A protein and the small-molecule ligand that binds it are described below.
Small molecule (SMILES): C=C(C)[C@H]1CN[C@H](C(=O)O)[C@H]1CC(=O)O

Sequence of chain 1.B:
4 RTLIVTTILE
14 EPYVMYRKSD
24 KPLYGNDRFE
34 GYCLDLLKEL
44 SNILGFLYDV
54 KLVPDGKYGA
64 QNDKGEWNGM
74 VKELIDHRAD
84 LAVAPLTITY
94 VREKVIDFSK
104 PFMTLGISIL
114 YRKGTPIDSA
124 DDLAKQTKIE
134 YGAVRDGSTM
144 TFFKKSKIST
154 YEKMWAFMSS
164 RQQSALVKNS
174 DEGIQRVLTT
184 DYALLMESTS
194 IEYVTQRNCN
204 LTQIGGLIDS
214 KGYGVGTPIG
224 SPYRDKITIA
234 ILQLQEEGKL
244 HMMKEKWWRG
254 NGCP

Binding-site contacts:
Ligand atom CD1 contacts residue GLU13 of chain 1.B at 3.2 Å.
Ligand atom OXT contacts residue THR90 of chain 1.B at 4.2 Å.
Ligand atom OXT contacts residue SER141 of chain 1.B at 2.9 Å (h-bond).
Ligand atom O contacts residue TYR61 of chain 1.B at 3.6 Å.
Ligand atom CA contacts residue GLU190 of chain 1.B at 3.5 Å.
Ligand atom OXT contacts residue ARG95 of chain 1.B at 2.9 Å (salt-bridge).
Ligand atom N contacts residue THR90 of chain 1.B at 3.1 Å (h-bond).
Ligand atom O contacts residue PRO88 of chain 1.B at 3.5 Å (h-bond).
Ligand atom CD contacts residue GLU190 of chain 1.B at 3.5 Å.
Ligand atom O contacts residue ARG95 of chain 1.B at 2.9 Å (salt-bridge).
Ligand atom CA contacts residue THR90 of chain 1.B at 3.3 Å.
Ligand atom OD1 contacts residue GLU190 of chain 1.B at 3.9 Å.
Ligand atom CD1 contacts residue TYR61 of chain 1.B at 3.4 Å (hydrophobic).
Ligand atom N contacts residue TYR216 of chain 1.B at 4.0 Å.
Ligand atom OD1 contacts residue THR142 of chain 1.B at 2.7 Å (h-bond).
Ligand atom OD2 contacts residue SER141 of chain 1.B at 3.0 Å (h-bond).
Ligand atom O contacts residue SER141 of chain 1.B at 3.9 Å.
Ligand atom C contacts residue ARG95 of chain 1.B at 3.4 Å.
Ligand atom CD2 contacts residue VAL137 of chain 1.B at 4.0 Å (hydrophobic).
Ligand atom CB contacts residue GLU190 of chain 1.B at 4.2 Å.
Ligand atom O contacts residue THR90 of chain 1.B at 3.1 Å (h-bond).
Ligand atom CG1 contacts residue THR142 of chain 1.B at 3.4 Å.
Ligand atom O contacts residue LEU89 of chain 1.B at 3.8 Å.
Ligand atom CG2 contacts residue TYR61 of chain 1.B at 3.5 Å (hydrophobic).
Ligand atom OD2 contacts residue THR142 of chain 1.B at 3.0 Å (h-bond).
Ligand atom CB1 contacts residue GLU190 of chain 1.B at 3.7 Å.
Ligand atom CD contacts residue PRO88 of chain 1.B at 3.2 Å (hydrophobic).
Ligand atom CA contacts residue PRO88 of chain 1.B at 4.2 Å (hydrophobic).
Ligand atom OD2 contacts residue GLY140 of chain 1.B at 3.3 Å.
Ligand atom OXT contacts residue GLY140 of chain 1.B at 3.7 Å.
Ligand atom CG1 contacts residue SER141 of chain 1.B at 4.1 Å.
Ligand atom CD contacts residue TYR61 of chain 1.B at 3.7 Å (hydrophobic).
Ligand atom CD2 contacts residue TYR61 of chain 1.B at 3.6 Å (hydrophobic).
Ligand atom C contacts residue THR90 of chain 1.B at 3.4 Å.
Ligand atom C contacts residue SER141 of chain 1.B at 3.5 Å.
Ligand atom N contacts residue PRO88 of chain 1.B at 2.9 Å (h-bond).
Ligand atom CG contacts residue TYR61 of chain 1.B at 3.6 Å (hydrophobic).
Ligand atom CG1 contacts residue GLU190 of chain 1.B at 4.0 Å.
Ligand atom CD2 contacts residue GOL1 of chain 1.O at 3.8 Å.
Ligand atom N contacts residue GLU190 of chain 1.B at 2.9 Å (salt-bridge).